A small-molecule ligand and the protein it binds are described below.
Small molecule (SMILES): CC(=O)N[C@@H]1[C@@H](O)[C@H](O)[C@@H](CO)O[C@H]1O

Binding-site contacts:
Ligand atom C2 contacts residue ASN276 of chain 1.C at 2.5 Å.
Ligand atom C1 contacts residue ASN276 of chain 1.C at 1.4 Å.
Ligand atom O6 contacts residue GLN270 of chain 1.C at 3.8 Å.
Ligand atom C4 contacts residue ASN276 of chain 1.C at 4.2 Å.
Ligand atom O5 contacts residue ASN276 of chain 1.C at 2.4 Å (h-bond).
Ligand atom C8 contacts residue ASN276 of chain 1.C at 4.0 Å.
Ligand atom O6 contacts residue LEU271 of chain 1.C at 4.4 Å.
Ligand atom O7 contacts residue ASN276 of chain 1.C at 3.5 Å (h-bond).
Ligand atom C7 contacts residue ASN276 of chain 1.C at 3.2 Å.
Ligand atom N2 contacts residue ASN276 of chain 1.C at 3.0 Å (h-bond).
Ligand atom O6 contacts residue ASN276 of chain 1.C at 4.4 Å.
Ligand atom C5 contacts residue ASN276 of chain 1.C at 3.7 Å.
Ligand atom C3 contacts residue ASN276 of chain 1.C at 3.8 Å.
Ligand atom C6 contacts residue GLN270 of chain 1.C at 4.2 Å.

Sequence of chain 1.C:
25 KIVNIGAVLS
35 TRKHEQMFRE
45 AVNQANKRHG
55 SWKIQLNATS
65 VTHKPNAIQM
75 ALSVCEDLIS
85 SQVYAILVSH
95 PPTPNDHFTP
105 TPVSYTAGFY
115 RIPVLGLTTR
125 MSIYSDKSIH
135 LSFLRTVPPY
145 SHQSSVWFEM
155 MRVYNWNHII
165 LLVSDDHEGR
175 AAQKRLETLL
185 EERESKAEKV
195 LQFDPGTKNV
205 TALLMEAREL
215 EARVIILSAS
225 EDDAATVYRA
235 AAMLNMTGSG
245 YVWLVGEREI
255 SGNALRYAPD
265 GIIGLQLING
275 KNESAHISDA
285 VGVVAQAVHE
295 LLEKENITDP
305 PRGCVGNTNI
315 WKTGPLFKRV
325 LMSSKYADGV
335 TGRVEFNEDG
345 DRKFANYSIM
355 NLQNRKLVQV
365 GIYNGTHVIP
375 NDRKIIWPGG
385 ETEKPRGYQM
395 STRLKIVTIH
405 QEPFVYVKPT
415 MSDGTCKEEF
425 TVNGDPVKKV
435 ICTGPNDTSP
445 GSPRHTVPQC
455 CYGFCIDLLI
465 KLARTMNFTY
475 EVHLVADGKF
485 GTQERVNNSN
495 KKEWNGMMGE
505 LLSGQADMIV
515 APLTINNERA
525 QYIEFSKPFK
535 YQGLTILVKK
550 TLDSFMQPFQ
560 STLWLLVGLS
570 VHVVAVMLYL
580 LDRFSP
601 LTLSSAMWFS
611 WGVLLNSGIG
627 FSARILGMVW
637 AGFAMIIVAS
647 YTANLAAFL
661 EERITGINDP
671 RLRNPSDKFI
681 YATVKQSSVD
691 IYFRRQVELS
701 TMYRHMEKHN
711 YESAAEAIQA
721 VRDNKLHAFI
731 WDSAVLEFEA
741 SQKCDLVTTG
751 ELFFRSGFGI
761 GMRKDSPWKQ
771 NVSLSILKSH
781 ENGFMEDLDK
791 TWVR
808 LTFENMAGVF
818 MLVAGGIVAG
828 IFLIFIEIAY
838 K